The small molecule below binds the protein below.
Small molecule (SMILES): O[C@@H]1[C@@H](O)[C@H](O)OC[C@H]1O

Sequence of chain 1.A:
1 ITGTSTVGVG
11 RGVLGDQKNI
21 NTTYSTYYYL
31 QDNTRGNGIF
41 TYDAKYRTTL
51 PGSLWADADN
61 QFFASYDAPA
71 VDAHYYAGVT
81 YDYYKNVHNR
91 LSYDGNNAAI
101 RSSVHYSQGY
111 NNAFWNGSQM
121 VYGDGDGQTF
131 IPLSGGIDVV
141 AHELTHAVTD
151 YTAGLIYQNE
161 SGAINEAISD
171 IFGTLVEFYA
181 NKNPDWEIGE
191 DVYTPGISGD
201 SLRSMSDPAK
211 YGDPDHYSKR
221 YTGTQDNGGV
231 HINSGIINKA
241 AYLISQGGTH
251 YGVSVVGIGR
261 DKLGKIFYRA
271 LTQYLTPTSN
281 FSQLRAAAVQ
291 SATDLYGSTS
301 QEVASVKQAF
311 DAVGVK

Binding-site contacts:
Ligand atom C1 contacts residue TYR242 of chain 1.A at 4.1 Å (hydrophobic).
Ligand atom O4 contacts residue TYR242 of chain 1.A at 3.6 Å.
Ligand atom O5 contacts residue TYR242 of chain 1.A at 4.4 Å.
Ligand atom C3 contacts residue TRP186 of chain 1.A at 3.9 Å (hydrophobic).
Ligand atom O4 contacts residue GLN246 of chain 1.A at 3.9 Å.
Ligand atom C2 contacts residue SER206 of chain 1.A at 4.2 Å.
Ligand atom O3 contacts residue TRP186 of chain 1.A at 3.4 Å.
Ligand atom C3 contacts residue TYR242 of chain 1.A at 4.0 Å (hydrophobic).
Ligand atom O2 contacts residue SER206 of chain 1.A at 2.9 Å (h-bond).
Ligand atom C5 contacts residue TYR242 of chain 1.A at 3.6 Å (hydrophobic).
Ligand atom C4 contacts residue TRP186 of chain 1.A at 4.5 Å (hydrophobic).
Ligand atom C4 contacts residue TYR242 of chain 1.A at 4.0 Å (hydrophobic).
Ligand atom O4 contacts residue TRP186 of chain 1.A at 3.8 Å.